Sequence of chain 2.A:
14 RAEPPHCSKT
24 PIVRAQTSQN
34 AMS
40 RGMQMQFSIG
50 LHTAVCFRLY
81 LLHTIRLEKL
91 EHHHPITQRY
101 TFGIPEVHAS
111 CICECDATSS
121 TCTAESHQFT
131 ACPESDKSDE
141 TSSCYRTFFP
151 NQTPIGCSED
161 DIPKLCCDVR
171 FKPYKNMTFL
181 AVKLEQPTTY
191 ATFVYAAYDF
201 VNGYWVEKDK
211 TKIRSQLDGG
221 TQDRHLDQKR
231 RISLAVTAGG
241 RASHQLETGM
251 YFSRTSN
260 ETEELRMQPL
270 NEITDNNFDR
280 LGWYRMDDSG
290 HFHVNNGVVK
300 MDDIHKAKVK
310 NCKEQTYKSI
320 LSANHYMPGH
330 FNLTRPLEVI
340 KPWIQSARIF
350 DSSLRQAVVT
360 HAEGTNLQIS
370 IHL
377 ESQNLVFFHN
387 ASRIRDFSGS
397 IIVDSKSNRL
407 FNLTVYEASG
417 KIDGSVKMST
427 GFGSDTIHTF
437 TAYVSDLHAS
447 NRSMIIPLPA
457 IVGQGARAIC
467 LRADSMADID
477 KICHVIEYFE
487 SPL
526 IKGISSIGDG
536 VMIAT

Binding-site contacts:
Ligand atom N2 contacts residue ASN386 of chain 2.A at 3.0 Å (h-bond).
Ligand atom C2 contacts residue ASN386 of chain 2.A at 2.5 Å.
Ligand atom C8 contacts residue PHE384 of chain 2.A at 3.6 Å (hydrophobic).
Ligand atom O5 contacts residue ASN386 of chain 2.A at 2.2 Å (h-bond).
Ligand atom O4 contacts residue TRP205 of chain 2.A at 3.2 Å.
Ligand atom C2 contacts residue TRP205 of chain 2.A at 4.0 Å (hydrophobic).
Ligand atom C6 contacts residue PHE384 of chain 2.A at 4.0 Å (hydrophobic).
Ligand atom C3 contacts residue TRP205 of chain 2.A at 4.4 Å (hydrophobic).
Ligand atom O7 contacts residue LEU82 of chain 2.A at 3.7 Å.
Ligand atom N2 contacts residue LEU443 of chain 2.A at 4.4 Å.
Ligand atom C8 contacts residue LEU443 of chain 2.A at 4.1 Å (hydrophobic).
Ligand atom C6 contacts residue PHE200 of chain 2.A at 3.5 Å (hydrophobic).
Ligand atom O7 contacts residue ASN386 of chain 2.A at 3.4 Å (h-bond).
Ligand atom O6 contacts residue PHE200 of chain 2.A at 4.1 Å.
Ligand atom C4 contacts residue TRP205 of chain 2.A at 4.3 Å (hydrophobic).
Ligand atom O5 contacts residue TRP205 of chain 2.A at 3.5 Å.
Ligand atom C4 contacts residue PHE200 of chain 2.A at 4.1 Å (hydrophobic).
Ligand atom C8 contacts residue ARG57 of chain 2.A at 3.5 Å.
Ligand atom O7 contacts residue ARG57 of chain 2.A at 3.6 Å.
Ligand atom C7 contacts residue ASN386 of chain 2.A at 3.5 Å.
Ligand atom C5 contacts residue ASN386 of chain 2.A at 3.5 Å.
Ligand atom C4 contacts residue ASN386 of chain 2.A at 4.2 Å.
Ligand atom O7 contacts residue ARG389 of chain 2.A at 4.3 Å.
Ligand atom C7 contacts residue ARG57 of chain 2.A at 3.9 Å.
Ligand atom O7 contacts residue TRP205 of chain 2.A at 4.0 Å.
Ligand atom O4 contacts residue PHE200 of chain 2.A at 4.2 Å.
Ligand atom C1 contacts residue ASN386 of chain 2.A at 1.4 Å.
Ligand atom C1 contacts residue TRP205 of chain 2.A at 3.8 Å (hydrophobic).
Ligand atom O6 contacts residue PHE384 of chain 2.A at 3.4 Å.
Ligand atom C5 contacts residue PHE200 of chain 2.A at 4.4 Å (hydrophobic).
Ligand atom C8 contacts residue ARG389 of chain 2.A at 4.3 Å.
Ligand atom C8 contacts residue HIS444 of chain 2.A at 3.8 Å.
Ligand atom C3 contacts residue ASN386 of chain 2.A at 3.7 Å.
Ligand atom C1 contacts residue LEU443 of chain 2.A at 4.5 Å (hydrophobic).

A small-molecule ligand and the protein it binds are described below.
Small molecule (SMILES): CC(=O)N[C@H]1[C@H](O[C@H]2[C@H](O)[C@@H](NC(C)=O)CO[C@@H]2CO)O[C@H](CO)[C@@H](O)[C@@H]1O